Sequence of chain 1.A:
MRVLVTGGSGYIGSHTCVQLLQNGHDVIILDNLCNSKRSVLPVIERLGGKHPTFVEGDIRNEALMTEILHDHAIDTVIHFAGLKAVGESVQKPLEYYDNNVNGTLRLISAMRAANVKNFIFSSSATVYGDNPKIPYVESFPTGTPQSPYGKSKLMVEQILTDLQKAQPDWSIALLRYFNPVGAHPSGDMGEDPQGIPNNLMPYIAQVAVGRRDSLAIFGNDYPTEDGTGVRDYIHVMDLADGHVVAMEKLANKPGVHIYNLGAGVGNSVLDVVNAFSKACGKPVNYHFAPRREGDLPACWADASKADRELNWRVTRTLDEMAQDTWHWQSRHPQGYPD

This protein binds this small molecule.
Small molecule (SMILES): CC(=O)N[C@H]1[C@@H](O[P](=O)(O)O[P](=O)(O)OC[C@H]2O[C@@H](n3ccc(=O)[nH]c3=O)[C@H](O)[C@@H]2O)O[C@H](CO)[C@@H](O)[C@@H]1O

Binding-site contacts:
Ligand atom C4B contacts residue ARG231 of chain 1.A at 3.7 Å.
Ligand atom C4 contacts residue ALA216 of chain 1.A at 3.7 Å (hydrophobic).
Ligand atom O6' contacts residue PHE178 of chain 1.A at 3.8 Å.
Ligand atom C6 contacts residue LEU200 of chain 1.A at 3.8 Å (hydrophobic).
Ligand atom O4B contacts residue VAL269 of chain 1.A at 3.5 Å.
Ligand atom C4B contacts residue TYR233 of chain 1.A at 3.6 Å (hydrophobic).
Ligand atom O1B contacts residue ARG231 of chain 1.A at 3.8 Å.
Ligand atom C8' contacts residue ASN199 of chain 1.A at 3.7 Å.
Ligand atom O2' contacts residue ASP295 of chain 1.A at 2.8 Å (salt-bridge).
Ligand atom C1B contacts residue VAL269 of chain 1.A at 3.8 Å (hydrophobic).
Ligand atom N3 contacts residue ALA216 of chain 1.A at 2.8 Å (h-bond).
Ligand atom N1 contacts residue PHE218 of chain 1.A at 3.8 Å.
Ligand atom O2 contacts residue PHE218 of chain 1.A at 2.9 Å (h-bond).
Ligand atom O2A contacts residue ASN199 of chain 1.A at 3.7 Å.
Ligand atom PA contacts residue ARG292 of chain 1.A at 3.8 Å.
Ligand atom O2B contacts residue ARG292 of chain 1.A at 3.8 Å.
Ligand atom O3B contacts residue GLY229 of chain 1.A at 3.6 Å.
Ligand atom O2 contacts residue ILE217 of chain 1.A at 3.4 Å.
Ligand atom C5 contacts residue PHE218 of chain 1.A at 3.8 Å (hydrophobic).
Ligand atom O3A contacts residue ASN179 of chain 1.A at 3.4 Å (h-bond).
Ligand atom O3' contacts residue VAL86 of chain 1.A at 3.7 Å.
Ligand atom C8' contacts residue ASN198 of chain 1.A at 3.5 Å.
Ligand atom C2B contacts residue ARG292 of chain 1.A at 3.7 Å.
Ligand atom O2B contacts residue ARG231 of chain 1.A at 2.7 Å (salt-bridge).
Ligand atom O4 contacts residue ALA216 of chain 1.A at 3.6 Å (h-bond).
Ligand atom O4 contacts residue LEU215 of chain 1.A at 3.7 Å.
Ligand atom O1A contacts residue ARG292 of chain 1.A at 2.6 Å (salt-bridge).
Ligand atom C2 contacts residue ALA216 of chain 1.A at 3.6 Å (hydrophobic).
Ligand atom C5B contacts residue ARG231 of chain 1.A at 3.8 Å.
Ligand atom O4 contacts residue PHE218 of chain 1.A at 3.7 Å.
Ligand atom C6' contacts residue THR126 of chain 1.A at 3.6 Å.
Ligand atom O1B contacts residue ASN179 of chain 1.A at 3.1 Å (h-bond).
Ligand atom C5B contacts residue TYR233 of chain 1.A at 3.3 Å (hydrophobic).
Ligand atom O2A contacts residue LEU200 of chain 1.A at 3.2 Å (h-bond).
Ligand atom O7' contacts residue VAL86 of chain 1.A at 3.4 Å.
Ligand atom O4B contacts residue LEU200 of chain 1.A at 3.6 Å.
Ligand atom C2 contacts residue PHE218 of chain 1.A at 3.5 Å (hydrophobic).
Ligand atom N3 contacts residue PHE218 of chain 1.A at 3.5 Å.
Ligand atom O2 contacts residue ALA216 of chain 1.A at 3.5 Å (h-bond).
Ligand atom C4 contacts residue PHE218 of chain 1.A at 3.5 Å (hydrophobic).